Sequence of chain 1.D:
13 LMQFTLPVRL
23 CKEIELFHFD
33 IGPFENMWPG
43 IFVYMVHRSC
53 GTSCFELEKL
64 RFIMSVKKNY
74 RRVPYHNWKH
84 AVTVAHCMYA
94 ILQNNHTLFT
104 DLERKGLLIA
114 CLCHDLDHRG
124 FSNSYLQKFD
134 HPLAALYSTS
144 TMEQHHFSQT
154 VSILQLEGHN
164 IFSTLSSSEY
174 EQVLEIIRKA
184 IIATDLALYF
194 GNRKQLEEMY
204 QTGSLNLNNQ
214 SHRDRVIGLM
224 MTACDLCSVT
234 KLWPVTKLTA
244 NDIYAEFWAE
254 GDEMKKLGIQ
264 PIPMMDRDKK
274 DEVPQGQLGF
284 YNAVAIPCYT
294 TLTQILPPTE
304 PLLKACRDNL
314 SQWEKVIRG

A small-molecule ligand and the protein it binds are described below.
Small molecule (SMILES): O=c1ccn(-c2cccc(OC(F)(F)F)c2)nc1-c1ccnn1-c1cccc(F)c1

Binding-site contacts:
Ligand atom N4 contacts residue PHE283 of chain 1.D at 3.4 Å.
Ligand atom C2 contacts residue MET267 of chain 1.D at 3.6 Å (hydrophobic).
Ligand atom C12 contacts residue PHE283 of chain 1.D at 3.4 Å (hydrophobic).
Ligand atom N4 contacts residue PHE250 of chain 1.D at 3.9 Å.
Ligand atom C1 contacts residue GLN280 of chain 1.D at 3.3 Å.
Ligand atom C28 contacts residue HIS79 of chain 1.D at 3.8 Å.
Ligand atom F19 contacts residue PHE193 of chain 1.D at 3.7 Å.
Ligand atom C16 contacts residue PHE283 of chain 1.D at 3.7 Å (hydrophobic).
Ligand atom C25 contacts residue LEU229 of chain 1.D at 3.7 Å (hydrophobic).
Ligand atom C23 contacts residue LEU189 of chain 1.D at 3.7 Å (hydrophobic).
Ligand atom C2 contacts residue PHE250 of chain 1.D at 3.7 Å (hydrophobic).
Ligand atom C1 contacts residue TYR247 of chain 1.D at 3.8 Å (hydrophobic).
Ligand atom N10 contacts residue TYR78 of chain 1.D at 3.7 Å.
Ligand atom C1 contacts residue PHE250 of chain 1.D at 3.9 Å (hydrophobic).
Ligand atom C24 contacts residue LEU189 of chain 1.D at 3.8 Å (hydrophobic).
Ligand atom O7 contacts residue GLN280 of chain 1.D at 2.7 Å (h-bond).
Ligand atom N10 contacts residue LEU229 of chain 1.D at 3.7 Å.
Ligand atom C22 contacts residue PHE250 of chain 1.D at 3.8 Å (hydrophobic).
Ligand atom C6 contacts residue PHE283 of chain 1.D at 3.6 Å (hydrophobic).
Ligand atom C8 contacts residue PHE283 of chain 1.D at 3.6 Å (hydrophobic).
Ligand atom N3 contacts residue PHE250 of chain 1.D at 3.7 Å.
Ligand atom C11 contacts residue ILE246 of chain 1.D at 3.8 Å (hydrophobic).
Ligand atom C11 contacts residue SER231 of chain 1.D at 3.4 Å.
Ligand atom F19 contacts residue LEU189 of chain 1.D at 3.5 Å.
Ligand atom C28 contacts residue PHE250 of chain 1.D at 3.7 Å (hydrophobic).
Ligand atom C12 contacts residue ILE246 of chain 1.D at 3.9 Å (hydrophobic).
Ligand atom N3 contacts residue PHE283 of chain 1.D at 3.4 Å.
Ligand atom O7 contacts residue PHE283 of chain 1.D at 3.9 Å.
Ligand atom C29 contacts residue HIS79 of chain 1.D at 3.9 Å.
Ligand atom C5 contacts residue PHE283 of chain 1.D at 3.5 Å (hydrophobic).
Ligand atom C12 contacts residue VAL232 of chain 1.D at 3.8 Å (hydrophobic).
Ligand atom F20 contacts residue VAL287 of chain 1.D at 3.3 Å.
Ligand atom C15 contacts residue PHE283 of chain 1.D at 3.6 Å (hydrophobic).
Ligand atom C1 contacts residue PHE283 of chain 1.D at 3.6 Å (hydrophobic).
Ligand atom C16 contacts residue MET267 of chain 1.D at 3.9 Å (hydrophobic).
Ligand atom C6 contacts residue GLN280 of chain 1.D at 3.4 Å.
Ligand atom C2 contacts residue PHE283 of chain 1.D at 3.5 Å (hydrophobic).
Ligand atom C26 contacts residue ILE246 of chain 1.D at 3.6 Å (hydrophobic).
Ligand atom N9 contacts residue LEU229 of chain 1.D at 3.9 Å.
Ligand atom C26 contacts residue PHE250 of chain 1.D at 3.9 Å (hydrophobic).